The small molecule below binds the protein below.
Small molecule (SMILES): CC(=O)N[C@H]1[C@H](O[C@H]2[C@H](O)[C@@H](NC(C)=O)CO[C@@H]2CO)O[C@H](CO)[C@@H](O)[C@@H]1O

Binding-site contacts:
Ligand atom C7 contacts residue ASN306 of chain 1.A at 3.1 Å.
Ligand atom C2 contacts residue ASN306 of chain 1.A at 2.7 Å.
Ligand atom C8 contacts residue ASN306 of chain 1.A at 4.0 Å.
Ligand atom C8 contacts residue TYR304 of chain 1.A at 3.6 Å (hydrophobic).
Ligand atom C7 contacts residue TYR304 of chain 1.A at 4.4 Å (hydrophobic).
Ligand atom C1 contacts residue ASN306 of chain 1.A at 1.4 Å.
Ligand atom C4 contacts residue ASN306 of chain 1.A at 4.3 Å.
Ligand atom C2 contacts residue TYR304 of chain 1.A at 4.0 Å (hydrophobic).
Ligand atom N2 contacts residue ASN306 of chain 1.A at 2.6 Å (h-bond).
Ligand atom O7 contacts residue THR384 of chain 1.A at 2.4 Å (h-bond).
Ligand atom N2 contacts residue THR382 of chain 1.A at 4.4 Å.
Ligand atom C8 contacts residue THR384 of chain 1.A at 4.1 Å.
Ligand atom O6 contacts residue TYR304 of chain 1.A at 4.4 Å.
Ligand atom C7 contacts residue THR384 of chain 1.A at 3.4 Å.
Ligand atom C1 contacts residue TYR304 of chain 1.A at 4.2 Å (hydrophobic).
Ligand atom O7 contacts residue THR382 of chain 1.A at 4.5 Å.
Ligand atom O5 contacts residue TYR304 of chain 1.A at 4.1 Å.
Ligand atom C5 contacts residue ASN306 of chain 1.A at 3.6 Å.
Ligand atom C3 contacts residue ASN306 of chain 1.A at 3.9 Å.
Ligand atom N2 contacts residue TYR304 of chain 1.A at 4.5 Å.
Ligand atom O7 contacts residue ASN306 of chain 1.A at 3.3 Å (h-bond).
Ligand atom O5 contacts residue ASN306 of chain 1.A at 2.4 Å (h-bond).
Ligand atom N2 contacts residue THR384 of chain 1.A at 4.5 Å.

Sequence of chain 1.A:
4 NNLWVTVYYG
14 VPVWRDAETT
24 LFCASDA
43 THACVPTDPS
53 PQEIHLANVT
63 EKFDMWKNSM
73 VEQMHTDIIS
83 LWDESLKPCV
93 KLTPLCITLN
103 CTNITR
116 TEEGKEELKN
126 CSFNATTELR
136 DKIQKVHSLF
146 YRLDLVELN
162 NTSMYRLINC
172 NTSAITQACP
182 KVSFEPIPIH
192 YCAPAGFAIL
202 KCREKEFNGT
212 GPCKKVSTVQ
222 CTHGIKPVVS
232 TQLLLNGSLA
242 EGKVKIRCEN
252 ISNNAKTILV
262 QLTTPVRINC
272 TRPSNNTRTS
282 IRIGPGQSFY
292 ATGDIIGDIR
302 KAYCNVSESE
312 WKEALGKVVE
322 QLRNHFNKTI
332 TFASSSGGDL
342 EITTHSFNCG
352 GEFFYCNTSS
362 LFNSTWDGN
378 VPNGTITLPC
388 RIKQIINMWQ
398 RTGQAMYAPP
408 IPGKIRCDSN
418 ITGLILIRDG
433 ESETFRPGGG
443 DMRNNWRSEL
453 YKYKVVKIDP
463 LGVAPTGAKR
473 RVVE